Sequence of chain 1.A:
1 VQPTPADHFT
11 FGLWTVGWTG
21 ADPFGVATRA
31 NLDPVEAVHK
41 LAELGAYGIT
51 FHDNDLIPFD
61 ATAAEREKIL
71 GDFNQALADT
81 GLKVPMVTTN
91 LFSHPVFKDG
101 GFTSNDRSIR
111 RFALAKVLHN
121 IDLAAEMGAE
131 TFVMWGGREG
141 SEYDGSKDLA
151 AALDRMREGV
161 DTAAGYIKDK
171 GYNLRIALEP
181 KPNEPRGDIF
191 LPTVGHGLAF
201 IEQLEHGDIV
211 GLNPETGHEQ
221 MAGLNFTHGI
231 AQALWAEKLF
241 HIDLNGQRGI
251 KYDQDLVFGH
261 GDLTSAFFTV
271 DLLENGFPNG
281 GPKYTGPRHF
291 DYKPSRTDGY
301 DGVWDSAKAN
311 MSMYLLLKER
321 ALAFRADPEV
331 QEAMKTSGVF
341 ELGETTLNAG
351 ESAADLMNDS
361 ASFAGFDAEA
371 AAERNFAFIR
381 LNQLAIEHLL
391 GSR

Sequence of chain 2.B:
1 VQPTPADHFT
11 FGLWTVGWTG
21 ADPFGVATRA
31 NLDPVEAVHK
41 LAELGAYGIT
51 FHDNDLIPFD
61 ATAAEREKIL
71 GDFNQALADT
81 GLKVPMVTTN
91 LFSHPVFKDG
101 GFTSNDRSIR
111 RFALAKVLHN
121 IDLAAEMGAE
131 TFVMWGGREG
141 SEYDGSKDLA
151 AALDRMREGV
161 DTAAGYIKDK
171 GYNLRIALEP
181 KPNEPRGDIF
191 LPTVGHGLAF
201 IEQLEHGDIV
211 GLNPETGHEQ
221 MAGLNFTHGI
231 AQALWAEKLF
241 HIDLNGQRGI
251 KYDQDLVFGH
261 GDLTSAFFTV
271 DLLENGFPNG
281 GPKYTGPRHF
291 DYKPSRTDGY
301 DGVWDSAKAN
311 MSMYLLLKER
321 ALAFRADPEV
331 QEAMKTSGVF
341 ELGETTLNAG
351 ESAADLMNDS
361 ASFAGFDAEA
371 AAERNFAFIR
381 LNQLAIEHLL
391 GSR

Binding-site contacts:
Ligand atom O6 contacts residue GLU179 of chain 1.A at 3.7 Å.
Ligand atom O2 contacts residue GLU215 of chain 1.A at 3.0 Å (salt-bridge).
Ligand atom O2 contacts residue MG1 of chain 1.D at 2.3 Å.
Ligand atom O1 contacts residue LYS181 of chain 1.A at 3.0 Å (salt-bridge).
Ligand atom C1 contacts residue TRP135 of chain 1.A at 3.7 Å (hydrophobic).
Ligand atom O2 contacts residue HIS218 of chain 1.A at 3.3 Å (h-bond).
Ligand atom O4 contacts residue ASP243 of chain 1.A at 3.2 Å (salt-bridge).
Ligand atom C3 contacts residue TRP135 of chain 1.A at 3.9 Å (hydrophobic).
Ligand atom O5 contacts residue PHE92 of chain 1.A at 3.8 Å.
Ligand atom C6 contacts residue VAL133 of chain 1.A at 3.5 Å (hydrophobic).
Ligand atom O2 contacts residue GLU179 of chain 1.A at 3.1 Å (salt-bridge).
Ligand atom C2 contacts residue TRP135 of chain 1.A at 3.7 Å (hydrophobic).
Ligand atom O3 contacts residue TRP14 of chain 1.A at 3.1 Å (h-bond).
Ligand atom C3 contacts residue MG1 of chain 1.D at 3.7 Å.
Ligand atom C4 contacts residue MG1 of chain 1.D at 3.4 Å.
Ligand atom O4 contacts residue MG1 of chain 1.D at 2.2 Å.
Ligand atom O3 contacts residue ASP291 of chain 1.A at 2.7 Å (salt-bridge).
Ligand atom C1 contacts residue PHE24 of chain 2.B at 3.5 Å (hydrophobic).
Ligand atom O1 contacts residue PHE24 of chain 2.B at 3.8 Å.
Ligand atom O5 contacts residue HIS52 of chain 1.A at 2.8 Å (h-bond).
Ligand atom O6 contacts residue MET86 of chain 1.A at 3.7 Å.
Ligand atom C2 contacts residue ASP291 of chain 1.A at 3.8 Å.
Ligand atom O4 contacts residue ASP291 of chain 1.A at 2.8 Å (salt-bridge).
Ligand atom O1 contacts residue TRP135 of chain 1.A at 3.5 Å.
Ligand atom O6 contacts residue VAL133 of chain 1.A at 3.4 Å.
Ligand atom C4 contacts residue TRP135 of chain 1.A at 3.7 Å (hydrophobic).
Ligand atom C4 contacts residue ASP291 of chain 1.A at 3.7 Å.
Ligand atom C3 contacts residue ASP291 of chain 1.A at 3.5 Å.
Ligand atom O5 contacts residue TRP135 of chain 1.A at 3.4 Å.
Ligand atom O4 contacts residue GLU179 of chain 1.A at 2.5 Å (salt-bridge).
Ligand atom C5 contacts residue HIS52 of chain 1.A at 3.3 Å.
Ligand atom C6 contacts residue THR88 of chain 1.A at 3.6 Å.
Ligand atom C2 contacts residue MG1 of chain 1.D at 3.4 Å.
Ligand atom O1 contacts residue HIS218 of chain 1.A at 3.1 Å (h-bond).
Ligand atom C4 contacts residue GLU179 of chain 1.A at 3.3 Å.
Ligand atom O3 contacts residue MG1 of chain 1.D at 3.8 Å.
Ligand atom O2 contacts residue ASP291 of chain 1.A at 3.0 Å (salt-bridge).
Ligand atom C6 contacts residue GLU179 of chain 1.A at 3.5 Å.
Ligand atom O6 contacts residue THR88 of chain 1.A at 3.3 Å.
Ligand atom O1 contacts residue ASP253 of chain 1.A at 3.8 Å.

A small-molecule ligand and the protein it binds are described below.
Small molecule (SMILES): OC[C@@H](O)[C@@H](O)[C@H](O)[C@@H](O)CO